Binding-site contacts:
Ligand atom O6 contacts residue ASN193 of chain 1.E at 3.4 Å (h-bond).
Ligand atom O7 contacts residue ASN205 of chain 1.E at 3.1 Å (h-bond).
Ligand atom C3 contacts residue ASN205 of chain 1.E at 3.8 Å.
Ligand atom O7 contacts residue GLU51 of chain 1.E at 4.4 Å.
Ligand atom C7 contacts residue GLU51 of chain 1.E at 4.4 Å.
Ligand atom C5 contacts residue ASN193 of chain 1.E at 4.3 Å.
Ligand atom O7 contacts residue LYS195 of chain 1.E at 4.5 Å.
Ligand atom C8 contacts residue ASN205 of chain 1.E at 4.4 Å.
Ligand atom C4 contacts residue ASN205 of chain 1.E at 4.2 Å.
Ligand atom C1 contacts residue ASN193 of chain 1.E at 4.1 Å.
Ligand atom N2 contacts residue ASN205 of chain 1.E at 2.9 Å (h-bond).
Ligand atom C5 contacts residue ASN205 of chain 1.E at 3.6 Å.
Ligand atom O5 contacts residue ASN193 of chain 1.E at 3.3 Å.
Ligand atom C6 contacts residue ASN193 of chain 1.E at 3.6 Å.
Ligand atom C8 contacts residue GLU51 of chain 1.E at 3.4 Å.
Ligand atom C1 contacts residue ASN205 of chain 1.E at 1.4 Å.
Ligand atom C2 contacts residue ASN205 of chain 1.E at 2.5 Å.
Ligand atom C7 contacts residue ASN205 of chain 1.E at 3.2 Å.
Ligand atom O5 contacts residue ASN205 of chain 1.E at 2.3 Å (h-bond).

Sequence of chain 1.E:
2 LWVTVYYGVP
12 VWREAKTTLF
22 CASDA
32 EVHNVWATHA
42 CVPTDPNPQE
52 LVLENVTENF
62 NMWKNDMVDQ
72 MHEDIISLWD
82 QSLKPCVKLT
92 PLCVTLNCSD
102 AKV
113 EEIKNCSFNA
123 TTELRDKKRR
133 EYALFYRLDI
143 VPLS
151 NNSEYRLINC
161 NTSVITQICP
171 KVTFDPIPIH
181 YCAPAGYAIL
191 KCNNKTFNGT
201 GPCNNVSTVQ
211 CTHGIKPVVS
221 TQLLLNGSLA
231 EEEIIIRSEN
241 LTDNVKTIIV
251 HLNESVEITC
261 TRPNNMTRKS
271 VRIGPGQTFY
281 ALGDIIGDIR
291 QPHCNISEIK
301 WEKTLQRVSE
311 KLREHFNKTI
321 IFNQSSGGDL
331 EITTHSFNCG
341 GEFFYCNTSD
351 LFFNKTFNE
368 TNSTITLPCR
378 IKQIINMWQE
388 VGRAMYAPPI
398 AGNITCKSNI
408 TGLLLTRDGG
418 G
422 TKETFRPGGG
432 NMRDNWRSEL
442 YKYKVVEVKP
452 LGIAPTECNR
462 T

A small-molecule ligand and the protein it binds are described below.
Small molecule (SMILES): CC(=O)N[C@H]1[C@H](O[C@H]2[C@H](O)[C@@H](NC(C)=O)CO[C@@H]2CO)O[C@H](CO)[C@@H](O)[C@@H]1O